The protein below binds the small molecule below.
Small molecule (SMILES): Nc1nnc2ccccn12

Sequence of chain 1.A:
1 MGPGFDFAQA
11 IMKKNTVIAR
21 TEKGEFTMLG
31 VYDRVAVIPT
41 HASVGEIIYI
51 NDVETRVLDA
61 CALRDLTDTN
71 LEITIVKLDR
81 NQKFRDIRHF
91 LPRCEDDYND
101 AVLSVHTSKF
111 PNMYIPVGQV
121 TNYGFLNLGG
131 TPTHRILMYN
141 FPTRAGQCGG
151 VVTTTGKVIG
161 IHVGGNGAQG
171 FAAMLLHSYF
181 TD

Binding-site contacts:
Ligand atom N2 contacts residue ARG144 of chain 1.A at 3.5 Å (salt-bridge).
Ligand atom C4 contacts residue GLY165 of chain 1.A at 4.3 Å.
Ligand atom N1 contacts residue HIS162 of chain 1.A at 2.9 Å (h-bond).
Ligand atom N3 contacts residue ARG144 of chain 1.A at 3.8 Å.
Ligand atom C1 contacts residue GLY164 of chain 1.A at 4.2 Å.
Ligand atom N1 contacts residue GLY164 of chain 1.A at 3.5 Å.
Ligand atom C1 contacts residue ALA145 of chain 1.A at 4.2 Å (hydrophobic).
Ligand atom C5 contacts residue ALA145 of chain 1.A at 3.9 Å (hydrophobic).
Ligand atom N2 contacts residue HIS162 of chain 1.A at 3.6 Å.
Ligand atom C2 contacts residue THR143 of chain 1.A at 3.1 Å.
Ligand atom C contacts residue ALA145 of chain 1.A at 3.7 Å (hydrophobic).
Ligand atom N2 contacts residue GLY165 of chain 1.A at 3.4 Å (h-bond).
Ligand atom C2 contacts residue GLY165 of chain 1.A at 3.6 Å.
Ligand atom N1 contacts residue ALA145 of chain 1.A at 4.2 Å.
Ligand atom C2 contacts residue ARG144 of chain 1.A at 4.3 Å.
Ligand atom N1 contacts residue THR143 of chain 1.A at 3.6 Å.
Ligand atom C contacts residue HIS162 of chain 1.A at 4.1 Å.
Ligand atom C contacts residue CYS148 of chain 1.A at 4.3 Å (hydrophobic).
Ligand atom C3 contacts residue GLY167 of chain 1.A at 4.2 Å.
Ligand atom C contacts residue GLY165 of chain 1.A at 3.9 Å.
Ligand atom C1 contacts residue GLY165 of chain 1.A at 3.5 Å.
Ligand atom C2 contacts residue ASN166 of chain 1.A at 4.2 Å.
Ligand atom C3 contacts residue GLY165 of chain 1.A at 3.9 Å.
Ligand atom N contacts residue GLY164 of chain 1.A at 4.2 Å.
Ligand atom C contacts residue ARG144 of chain 1.A at 3.6 Å.
Ligand atom N2 contacts residue THR143 of chain 1.A at 2.9 Å (h-bond).
Ligand atom N2 contacts residue GLY164 of chain 1.A at 3.6 Å.
Ligand atom N3 contacts residue ALA145 of chain 1.A at 3.7 Å.
Ligand atom C3 contacts residue THR143 of chain 1.A at 4.2 Å.
Ligand atom N contacts residue ALA145 of chain 1.A at 3.9 Å.
Ligand atom C contacts residue GLY164 of chain 1.A at 4.0 Å.
Ligand atom N contacts residue ARG144 of chain 1.A at 3.9 Å.
Ligand atom C1 contacts residue THR143 of chain 1.A at 3.3 Å.
Ligand atom N1 contacts residue ARG144 of chain 1.A at 3.5 Å (salt-bridge).
Ligand atom N3 contacts residue GLY165 of chain 1.A at 3.9 Å.
Ligand atom C2 contacts residue GLY167 of chain 1.A at 3.9 Å.
Ligand atom C1 contacts residue ARG144 of chain 1.A at 3.9 Å.
Ligand atom N1 contacts residue GLY165 of chain 1.A at 3.6 Å.
Ligand atom N contacts residue CYS148 of chain 1.A at 3.3 Å (h-bond).
Ligand atom N3 contacts residue GLY164 of chain 1.A at 4.4 Å.